Binding-site contacts:
Ligand atom C1 contacts residue HIS149 of chain 2.E at 3.6 Å.
Ligand atom C1 contacts residue HIS158 of chain 2.E at 3.9 Å.
Ligand atom C3 contacts residue HIS149 of chain 2.E at 4.5 Å.
Ligand atom O6 contacts residue ASN153 of chain 2.E at 4.5 Å.
Ligand atom C4 contacts residue HIS149 of chain 2.E at 4.4 Å.
Ligand atom O6 contacts residue HIS158 of chain 2.E at 2.8 Å (h-bond).
Ligand atom C6 contacts residue HIS158 of chain 2.E at 4.0 Å.
Ligand atom C8 contacts residue GLY102 of chain 2.C at 3.3 Å.
Ligand atom C5 contacts residue HIS149 of chain 2.E at 4.4 Å.
Ligand atom C7 contacts residue ASN153 of chain 2.E at 3.3 Å.
Ligand atom C1 contacts residue THR155 of chain 2.E at 4.0 Å.
Ligand atom O6 contacts residue HIS149 of chain 2.E at 3.0 Å (h-bond).
Ligand atom C1 contacts residue ASN153 of chain 2.E at 1.4 Å.
Ligand atom O5 contacts residue ASN153 of chain 2.E at 2.3 Å (h-bond).
Ligand atom O7 contacts residue HIS149 of chain 2.E at 3.6 Å.
Ligand atom C5 contacts residue ASN153 of chain 2.E at 3.6 Å.
Ligand atom O5 contacts residue HIS158 of chain 2.E at 3.1 Å (h-bond).
Ligand atom O3 contacts residue HIS149 of chain 2.E at 4.2 Å.
Ligand atom O5 contacts residue THR155 of chain 2.E at 4.3 Å.
Ligand atom C7 contacts residue HIS149 of chain 2.E at 4.5 Å.
Ligand atom O6 contacts residue GLY156 of chain 2.E at 4.5 Å.
Ligand atom O5 contacts residue HIS149 of chain 2.E at 3.5 Å (h-bond).
Ligand atom C3 contacts residue ASN153 of chain 2.E at 3.8 Å.
Ligand atom C4 contacts residue ASN153 of chain 2.E at 4.2 Å.
Ligand atom C6 contacts residue HIS149 of chain 2.E at 4.2 Å.
Ligand atom C8 contacts residue ASN153 of chain 2.E at 4.0 Å.
Ligand atom N2 contacts residue ASN153 of chain 2.E at 2.9 Å (h-bond).
Ligand atom O7 contacts residue ASN153 of chain 2.E at 3.3 Å (h-bond).
Ligand atom C2 contacts residue ASN153 of chain 2.E at 2.4 Å.
Ligand atom C2 contacts residue HIS149 of chain 2.E at 3.7 Å.
Ligand atom C5 contacts residue HIS158 of chain 2.E at 4.2 Å.

Sequence of chain 2.E:
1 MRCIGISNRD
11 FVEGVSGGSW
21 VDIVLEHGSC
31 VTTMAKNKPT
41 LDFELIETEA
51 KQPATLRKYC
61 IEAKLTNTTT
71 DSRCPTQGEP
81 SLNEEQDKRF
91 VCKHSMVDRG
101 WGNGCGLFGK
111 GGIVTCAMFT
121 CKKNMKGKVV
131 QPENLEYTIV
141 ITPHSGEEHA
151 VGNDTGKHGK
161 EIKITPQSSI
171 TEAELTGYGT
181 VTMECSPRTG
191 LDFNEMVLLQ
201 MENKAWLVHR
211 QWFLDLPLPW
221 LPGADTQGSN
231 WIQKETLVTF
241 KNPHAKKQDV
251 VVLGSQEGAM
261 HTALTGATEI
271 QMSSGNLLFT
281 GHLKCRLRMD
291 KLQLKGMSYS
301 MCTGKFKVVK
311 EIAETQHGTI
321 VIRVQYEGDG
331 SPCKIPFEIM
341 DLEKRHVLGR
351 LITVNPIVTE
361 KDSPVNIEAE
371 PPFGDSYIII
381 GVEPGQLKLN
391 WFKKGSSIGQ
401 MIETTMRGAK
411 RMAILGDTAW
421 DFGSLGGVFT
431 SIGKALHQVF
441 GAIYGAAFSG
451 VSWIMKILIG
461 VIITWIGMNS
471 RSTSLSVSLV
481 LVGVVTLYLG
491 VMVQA

This small molecule binds to this protein.
Small molecule (SMILES): CC(=O)N[C@H]1[C@H](O[C@H]2[C@H](O)[C@@H](NC(C)=O)CO[C@@H]2CO)O[C@H](CO)[C@@H](O)[C@@H]1O

Sequence of chain 2.C:
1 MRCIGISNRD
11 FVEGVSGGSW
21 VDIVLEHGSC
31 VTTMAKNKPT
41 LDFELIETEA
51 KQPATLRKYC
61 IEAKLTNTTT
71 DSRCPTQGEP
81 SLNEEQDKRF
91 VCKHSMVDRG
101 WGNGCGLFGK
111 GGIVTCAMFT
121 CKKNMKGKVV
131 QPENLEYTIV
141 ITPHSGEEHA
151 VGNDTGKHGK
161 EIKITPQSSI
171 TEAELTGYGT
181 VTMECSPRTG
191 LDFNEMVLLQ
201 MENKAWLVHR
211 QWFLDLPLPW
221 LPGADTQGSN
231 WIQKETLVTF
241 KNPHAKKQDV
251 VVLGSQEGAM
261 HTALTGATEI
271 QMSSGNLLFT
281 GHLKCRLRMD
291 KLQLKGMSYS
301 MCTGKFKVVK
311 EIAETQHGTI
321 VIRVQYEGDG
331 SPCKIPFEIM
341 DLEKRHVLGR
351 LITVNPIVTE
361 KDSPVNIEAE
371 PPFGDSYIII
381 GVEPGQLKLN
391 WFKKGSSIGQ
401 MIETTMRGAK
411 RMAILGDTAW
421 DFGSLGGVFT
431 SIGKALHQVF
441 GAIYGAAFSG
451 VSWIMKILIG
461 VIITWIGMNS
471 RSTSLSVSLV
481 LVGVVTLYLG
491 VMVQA